Binding-site contacts:
Ligand atom O6A contacts residue SER93 of chain 5.F at 3.2 Å.
Ligand atom O6A contacts residue HIS155 of chain 5.F at 3.8 Å.
Ligand atom O5 contacts residue HIS155 of chain 5.F at 3.6 Å.
Ligand atom C5 contacts residue HIS155 of chain 5.F at 4.0 Å.
Ligand atom C3 contacts residue LYS156 of chain 5.F at 4.0 Å.
Ligand atom SAG contacts residue THR4 of chain 5.F at 3.9 Å.
Ligand atom O5 contacts residue LYS156 of chain 5.F at 3.4 Å.
Ligand atom C3 contacts residue ARG157 of chain 5.F at 3.7 Å.
Ligand atom OAF contacts residue ARG157 of chain 5.F at 2.8 Å (salt-bridge).
Ligand atom O3 contacts residue ALA158 of chain 5.F at 3.0 Å (h-bond).
Ligand atom C5 contacts residue LEU62 of chain 5.F at 3.8 Å (hydrophobic).
Ligand atom OAF contacts residue ALA158 of chain 5.F at 3.3 Å.
Ligand atom OAH contacts residue THR4 of chain 5.F at 3.7 Å.
Ligand atom OAH contacts residue ASP3 of chain 5.F at 4.0 Å.
Ligand atom O6B contacts residue ARG157 of chain 5.F at 3.3 Å (salt-bridge).
Ligand atom O4 contacts residue HIS155 of chain 5.F at 3.5 Å (h-bond).
Ligand atom C6 contacts residue HIS155 of chain 5.F at 3.4 Å.
Ligand atom O4 contacts residue LYS156 of chain 5.F at 3.5 Å.
Ligand atom C6 contacts residue HIS94 of chain 5.F at 3.9 Å.
Ligand atom OAH contacts residue LEU2 of chain 5.F at 2.8 Å (h-bond).
Ligand atom C6 contacts residue LEU62 of chain 5.F at 3.5 Å (hydrophobic).
Ligand atom SAG contacts residue ARG157 of chain 5.F at 3.6 Å (salt-bridge).
Ligand atom O6B contacts residue LYS156 of chain 5.F at 3.3 Å.
Ligand atom C3 contacts residue ALA158 of chain 5.F at 4.0 Å (hydrophobic).
Ligand atom O4 contacts residue SER93 of chain 5.F at 3.0 Å (h-bond).
Ligand atom O6B contacts residue LEU62 of chain 5.F at 4.0 Å.
Ligand atom O6B contacts residue HIS155 of chain 5.F at 3.3 Å (h-bond).
Ligand atom OAH contacts residue ARG157 of chain 5.F at 3.1 Å (salt-bridge).
Ligand atom C6 contacts residue SER93 of chain 5.F at 4.0 Å.
Ligand atom OAF contacts residue THR4 of chain 5.F at 2.9 Å (h-bond).
Ligand atom C4 contacts residue LYS156 of chain 5.F at 4.0 Å.
Ligand atom O3 contacts residue ARG157 of chain 5.F at 3.3 Å (salt-bridge).
Ligand atom O6B contacts residue HIS94 of chain 5.F at 4.0 Å.
Ligand atom OBI contacts residue LYS156 of chain 5.F at 4.0 Å.
Ligand atom O6A contacts residue HIS94 of chain 5.F at 3.2 Å (h-bond).
Ligand atom O6A contacts residue LEU62 of chain 5.F at 3.4 Å.
Ligand atom O5B contacts residue LYS156 of chain 5.F at 3.3 Å.
Ligand atom C2 contacts residue ALA158 of chain 5.F at 3.7 Å (hydrophobic).
Ligand atom O3 contacts residue LYS156 of chain 5.F at 3.0 Å.
Ligand atom O5 contacts residue ARG157 of chain 5.F at 3.8 Å.

Sequence of chain 5.F:
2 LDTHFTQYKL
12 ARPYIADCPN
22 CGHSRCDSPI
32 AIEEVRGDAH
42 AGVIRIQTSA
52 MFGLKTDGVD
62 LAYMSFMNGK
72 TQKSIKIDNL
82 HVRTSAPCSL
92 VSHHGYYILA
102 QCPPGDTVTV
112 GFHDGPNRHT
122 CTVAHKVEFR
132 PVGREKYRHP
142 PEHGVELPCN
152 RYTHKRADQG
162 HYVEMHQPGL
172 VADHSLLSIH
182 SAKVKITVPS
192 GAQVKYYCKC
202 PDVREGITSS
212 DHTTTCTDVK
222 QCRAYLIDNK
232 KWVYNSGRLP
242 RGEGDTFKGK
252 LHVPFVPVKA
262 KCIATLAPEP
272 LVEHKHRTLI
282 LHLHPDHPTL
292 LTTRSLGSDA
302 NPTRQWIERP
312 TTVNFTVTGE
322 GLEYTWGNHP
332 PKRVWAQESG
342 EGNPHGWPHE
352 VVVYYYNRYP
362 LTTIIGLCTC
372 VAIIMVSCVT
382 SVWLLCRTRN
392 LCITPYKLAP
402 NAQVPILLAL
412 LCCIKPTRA

This small molecule binds to this protein.
Small molecule (SMILES): O=C(O)[C@@H]1O[C@H](O[C@H]2[C@@H](OS(=O)(=O)O)O[C@@H](O)[C@H](NS(=O)(=O)O)[C@H]2O)[C@@H](OS(=O)(=O)O)[C@H](O)[C@@H]1O